Sequence of chain 6.M:
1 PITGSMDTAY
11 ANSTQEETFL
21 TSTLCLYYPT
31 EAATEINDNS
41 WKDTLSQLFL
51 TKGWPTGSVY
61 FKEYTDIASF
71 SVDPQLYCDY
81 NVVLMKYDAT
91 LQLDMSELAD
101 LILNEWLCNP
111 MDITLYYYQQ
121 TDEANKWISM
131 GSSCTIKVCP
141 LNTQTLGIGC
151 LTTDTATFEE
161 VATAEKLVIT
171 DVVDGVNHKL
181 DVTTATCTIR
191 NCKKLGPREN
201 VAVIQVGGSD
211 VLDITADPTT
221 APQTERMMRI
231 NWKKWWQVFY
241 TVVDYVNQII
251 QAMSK

Binding-site contacts:
Ligand atom O5 contacts residue ASN12 of chain 6.M at 2.8 Å (h-bond).
Ligand atom C5 contacts residue ASN12 of chain 6.M at 4.2 Å.
Ligand atom O7 contacts residue ASN12 of chain 6.M at 3.6 Å.
Ligand atom C2 contacts residue ASN12 of chain 6.M at 3.3 Å.
Ligand atom C7 contacts residue ASN12 of chain 6.M at 3.9 Å.
Ligand atom C1 contacts residue ASN12 of chain 6.M at 2.2 Å.
Ligand atom N2 contacts residue ASN12 of chain 6.M at 3.8 Å.

A protein and the small-molecule ligand that binds it are described below.
Small molecule (SMILES): CC(=O)N[C@H]1[C@H](O[C@H]2[C@H](O)[C@@H](NC(C)=O)CO[C@@H]2CO)O[C@H](CO)[C@@H](O)[C@@H]1O